Binding-site contacts:
Ligand atom C11 contacts residue ASN53 of chain 5.A at 3.2 Å.
Ligand atom C17 contacts residue LEU69 of chain 5.A at 4.1 Å (hydrophobic).
Ligand atom C05 contacts residue LYS70 of chain 5.A at 4.0 Å.
Ligand atom C17 contacts residue LEU56 of chain 5.A at 3.9 Å (hydrophobic).
Ligand atom C18 contacts residue LYS70 of chain 5.A at 3.5 Å.
Ligand atom C16 contacts residue LEU56 of chain 5.A at 3.9 Å (hydrophobic).
Ligand atom C02 contacts residue LYS70 of chain 5.A at 4.0 Å.
Ligand atom C15 contacts residue LEU56 of chain 5.A at 3.7 Å (hydrophobic).
Ligand atom N08 contacts residue LYS70 of chain 5.A at 3.6 Å.
Ligand atom C04 contacts residue ILE73 of chain 5.A at 3.9 Å (hydrophobic).
Ligand atom C07 contacts residue LYS70 of chain 5.A at 3.8 Å.
Ligand atom C03 contacts residue LYS70 of chain 5.A at 3.9 Å.
Ligand atom C15 contacts residue LYS70 of chain 5.A at 4.1 Å.
Ligand atom C16 contacts residue MET66 of chain 5.A at 3.8 Å (hydrophobic).
Ligand atom O01 contacts residue EDO1 of chain 5.C at 4.0 Å.
Ligand atom C18 contacts residue LEU56 of chain 5.A at 3.9 Å (hydrophobic).
Ligand atom C14 contacts residue LYS70 of chain 5.A at 3.9 Å.
Ligand atom C12 contacts residue TYR130 of chain 5.A at 3.6 Å (hydrophobic).
Ligand atom C18 contacts residue ILE73 of chain 5.A at 4.1 Å (hydrophobic).
Ligand atom C04 contacts residue TYR130 of chain 5.A at 4.0 Å (hydrophobic).
Ligand atom C03 contacts residue ILE73 of chain 5.A at 3.9 Å (hydrophobic).
Ligand atom C06 contacts residue LYS70 of chain 5.A at 3.6 Å.
Ligand atom C04 contacts residue LYS70 of chain 5.A at 3.9 Å.
Ligand atom C12 contacts residue ASN53 of chain 5.A at 3.4 Å.
Ligand atom C17 contacts residue MET66 of chain 5.A at 3.6 Å (hydrophobic).
Ligand atom C03 contacts residue ASN74 of chain 5.A at 3.4 Å.
Ligand atom C09 contacts residue ASN57 of chain 5.A at 4.0 Å.
Ligand atom O01 contacts residue ASN74 of chain 5.A at 2.7 Å (h-bond).
Ligand atom C15 contacts residue ASN57 of chain 5.A at 3.1 Å.
Ligand atom C14 contacts residue ASN57 of chain 5.A at 3.1 Å.
Ligand atom C16 contacts residue LYS70 of chain 5.A at 4.1 Å.
Ligand atom C11 contacts residue ASN57 of chain 5.A at 4.1 Å.
Ligand atom C02 contacts residue EDO1 of chain 5.C at 4.1 Å.
Ligand atom C02 contacts residue ASN74 of chain 5.A at 3.5 Å.
Ligand atom C03 contacts residue EDO1 of chain 5.C at 3.9 Å.
Ligand atom C14 contacts residue LEU56 of chain 5.A at 4.1 Å (hydrophobic).
Ligand atom C17 contacts residue LYS70 of chain 5.A at 3.6 Å.
Ligand atom C13 contacts residue LEU56 of chain 5.A at 4.2 Å (hydrophobic).
Ligand atom C13 contacts residue LYS70 of chain 5.A at 3.9 Å.
Ligand atom O10 contacts residue ASN57 of chain 5.A at 3.2 Å (h-bond).

A protein and the small-molecule ligand that binds it are described below.
Small molecule (SMILES): O=C1C[C@H](c2ccccc2)c2ccc(O)cc2N1

Sequence of chain 1.A:
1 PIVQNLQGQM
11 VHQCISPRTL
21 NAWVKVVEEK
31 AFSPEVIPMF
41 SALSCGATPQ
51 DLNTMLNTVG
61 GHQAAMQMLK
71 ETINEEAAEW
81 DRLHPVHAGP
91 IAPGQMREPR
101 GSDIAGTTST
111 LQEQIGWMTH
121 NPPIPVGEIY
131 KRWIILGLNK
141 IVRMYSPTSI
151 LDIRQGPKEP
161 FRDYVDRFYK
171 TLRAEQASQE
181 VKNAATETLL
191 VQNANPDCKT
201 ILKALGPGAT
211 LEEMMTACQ

Sequence of chain 5.A:
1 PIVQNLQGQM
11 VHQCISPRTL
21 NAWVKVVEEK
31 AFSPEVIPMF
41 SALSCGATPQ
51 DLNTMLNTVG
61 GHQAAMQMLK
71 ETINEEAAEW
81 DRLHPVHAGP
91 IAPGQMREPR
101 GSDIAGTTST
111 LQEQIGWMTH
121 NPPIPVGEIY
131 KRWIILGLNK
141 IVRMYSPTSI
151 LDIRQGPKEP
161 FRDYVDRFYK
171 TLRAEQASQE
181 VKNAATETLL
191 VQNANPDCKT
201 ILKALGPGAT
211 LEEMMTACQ